Binding-site contacts:
Ligand atom C6 contacts residue HIS42 of chain 5.E at 4.3 Å.
Ligand atom O7 contacts residue TRP111 of chain 5.E at 3.6 Å.
Ligand atom O5 contacts residue ASN93 of chain 5.E at 2.3 Å (h-bond).
Ligand atom C5 contacts residue ASN93 of chain 5.E at 3.5 Å.
Ligand atom C8 contacts residue TRP111 of chain 5.E at 3.3 Å (hydrophobic).
Ligand atom C3 contacts residue ASN93 of chain 5.E at 3.1 Å.
Ligand atom C7 contacts residue ASN93 of chain 5.E at 3.5 Å.
Ligand atom C6 contacts residue ASN93 of chain 5.E at 3.1 Å.
Ligand atom C7 contacts residue TRP111 of chain 5.E at 3.8 Å (hydrophobic).
Ligand atom C2 contacts residue TRP111 of chain 5.E at 4.1 Å (hydrophobic).
Ligand atom O7 contacts residue ASN93 of chain 5.E at 3.9 Å.
Ligand atom C4 contacts residue ASN93 of chain 5.E at 3.6 Å.
Ligand atom C2 contacts residue ASN93 of chain 5.E at 1.8 Å.
Ligand atom N2 contacts residue GLY92 of chain 5.E at 4.2 Å.
Ligand atom C7 contacts residue GLY92 of chain 5.E at 4.2 Å.
Ligand atom N2 contacts residue ASN93 of chain 5.E at 2.5 Å (h-bond).
Ligand atom C3 contacts residue TRP111 of chain 5.E at 3.7 Å (hydrophobic).
Ligand atom O5 contacts residue TRP111 of chain 5.E at 4.3 Å.
Ligand atom O4 contacts residue TRP111 of chain 5.E at 3.4 Å.
Ligand atom C1 contacts residue ASN93 of chain 5.E at 1.4 Å.
Ligand atom C5 contacts residue ASN93 of chain 5.E at 4.0 Å.
Ligand atom O5 contacts residue ASN93 of chain 5.E at 4.1 Å.
Ligand atom C5 contacts residue TRP111 of chain 5.E at 3.7 Å (hydrophobic).
Ligand atom O3 contacts residue ASN93 of chain 5.E at 4.0 Å.
Ligand atom O3 contacts residue TRP111 of chain 5.E at 4.3 Å.
Ligand atom C4 contacts residue TRP111 of chain 5.E at 4.0 Å (hydrophobic).
Ligand atom C8 contacts residue GLU91 of chain 5.E at 3.8 Å.
Ligand atom C8 contacts residue GLY92 of chain 5.E at 3.6 Å.
Ligand atom N2 contacts residue TRP111 of chain 5.E at 3.5 Å.
Ligand atom C1 contacts residue TRP111 of chain 5.E at 3.9 Å (hydrophobic).

Sequence of chain 5.E:
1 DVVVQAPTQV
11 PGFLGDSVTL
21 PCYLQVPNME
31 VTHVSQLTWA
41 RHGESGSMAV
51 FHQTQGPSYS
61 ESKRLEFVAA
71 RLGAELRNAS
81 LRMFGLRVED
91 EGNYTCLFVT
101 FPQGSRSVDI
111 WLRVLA

This small molecule binds to this protein.
Small molecule (SMILES): CC(=O)N[C@H]1[C@H](O[C@H]2[C@H](O)[C@@H](NC(C)=O)CO[C@@H]2CO[C@@H]2O[C@@H](C)[C@@H](O)[C@@H](O)[C@@H]2O)O[C@H](CO)[C@@H](O[C@@H]2O[C@H](CO)[C@@H](O)[C@H](O[C@H]3O[C@H](CO)[C@@H](O)[C@H](O)[C@@H]3O)[C@@H]2O)[C@@H]1O